Sequence of chain 1.D:
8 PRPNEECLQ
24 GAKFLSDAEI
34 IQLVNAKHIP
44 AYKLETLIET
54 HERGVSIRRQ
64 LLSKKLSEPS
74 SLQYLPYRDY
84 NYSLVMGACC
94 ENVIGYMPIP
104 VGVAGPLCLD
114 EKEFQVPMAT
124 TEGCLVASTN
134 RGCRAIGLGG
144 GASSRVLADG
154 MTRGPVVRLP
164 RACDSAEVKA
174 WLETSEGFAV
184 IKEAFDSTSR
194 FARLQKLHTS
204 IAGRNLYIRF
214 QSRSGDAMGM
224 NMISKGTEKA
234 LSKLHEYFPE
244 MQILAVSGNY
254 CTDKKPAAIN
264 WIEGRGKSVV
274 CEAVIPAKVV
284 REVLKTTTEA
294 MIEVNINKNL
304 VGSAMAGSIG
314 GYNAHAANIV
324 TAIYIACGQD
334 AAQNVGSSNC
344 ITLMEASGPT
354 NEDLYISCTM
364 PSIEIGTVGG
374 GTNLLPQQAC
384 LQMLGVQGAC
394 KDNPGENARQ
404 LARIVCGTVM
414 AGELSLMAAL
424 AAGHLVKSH

The small molecule below binds the protein below.
Small molecule (SMILES): CC(C)n1c(CC[C@@H](O)C[C@@H](O)CC(=O)O)c(-c2ccc(F)cc2)c2c1C(=O)N(c1ccccc1)CCC2

Binding-site contacts:
Ligand atom O34 contacts residue ASP256 of chain 1.D at 2.7 Å (salt-bridge).
Ligand atom C25 contacts residue LYS258 of chain 1.D at 3.5 Å.
Ligand atom O26 contacts residue SER250 of chain 1.D at 2.4 Å (h-bond).
Ligand atom C22 contacts residue ASP256 of chain 1.D at 3.4 Å.
Ligand atom C4 contacts residue LEU419 of chain 1.C at 3.6 Å (hydrophobic).
Ligand atom C24 contacts residue LYS258 of chain 1.D at 3.7 Å.
Ligand atom O33 contacts residue GLU125 of chain 1.C at 2.8 Å (salt-bridge).
Ligand atom O14 contacts residue SER131 of chain 1.C at 2.9 Å (h-bond).
Ligand atom C7 contacts residue ARG156 of chain 1.D at 3.6 Å.
Ligand atom C28 contacts residue SER131 of chain 1.C at 3.6 Å.
Ligand atom C25 contacts residue SER250 of chain 1.D at 3.1 Å.
Ligand atom C12 contacts residue GLY126 of chain 1.C at 3.2 Å.
Ligand atom C25 contacts residue ALA317 of chain 1.C at 3.7 Å (hydrophobic).
Ligand atom F1 contacts residue VAL249 of chain 1.D at 3.1 Å.
Ligand atom C18 contacts residue ARG156 of chain 1.D at 3.5 Å.
Ligand atom C5 contacts residue LEU419 of chain 1.C at 3.7 Å (hydrophobic).
Ligand atom O26 contacts residue LYS258 of chain 1.D at 3.2 Å (salt-bridge).
Ligand atom C7 contacts residue VAL249 of chain 1.D at 3.6 Å (hydrophobic).
Ligand atom O27 contacts residue LYS301 of chain 1.C at 2.6 Å (salt-bridge).
Ligand atom C12 contacts residue CYS127 of chain 1.C at 3.3 Å (hydrophobic).
Ligand atom C25 contacts residue LYS301 of chain 1.C at 3.3 Å.
Ligand atom O27 contacts residue SER250 of chain 1.D at 3.2 Å (h-bond).
Ligand atom O33 contacts residue LYS257 of chain 1.D at 2.7 Å (salt-bridge).
Ligand atom C23 contacts residue ASP256 of chain 1.D at 3.5 Å.
Ligand atom C29 contacts residue SER131 of chain 1.C at 3.7 Å.
Ligand atom C2 contacts residue LEU428 of chain 1.C at 3.7 Å (hydrophobic).
Ligand atom O26 contacts residue LYS301 of chain 1.C at 3.3 Å (salt-bridge).
Ligand atom C31 contacts residue ARG134 of chain 1.C at 3.4 Å.
Ligand atom C24 contacts residue ALA317 of chain 1.C at 3.2 Å (hydrophobic).
Ligand atom C1 contacts residue LEU419 of chain 1.C at 3.7 Å (hydrophobic).
Ligand atom O26 contacts residue ARG156 of chain 1.D at 3.3 Å (salt-bridge).
Ligand atom C12 contacts residue LEU128 of chain 1.C at 3.4 Å (hydrophobic).
Ligand atom O34 contacts residue ARG156 of chain 1.D at 2.9 Å (salt-bridge).
Ligand atom F1 contacts residue ARG156 of chain 1.D at 3.4 Å.
Ligand atom C11 contacts residue HIS318 of chain 1.C at 3.4 Å.
Ligand atom C16 contacts residue VAL429 of chain 1.C at 3.7 Å (hydrophobic).
Ligand atom F1 contacts residue SER227 of chain 1.D at 3.2 Å.
Ligand atom C2 contacts residue HIS427 of chain 1.C at 3.6 Å.
Ligand atom O26 contacts residue ASN252 of chain 1.D at 3.6 Å.
Ligand atom O33 contacts residue ASN321 of chain 1.C at 3.0 Å (h-bond).

Sequence of chain 1.C:
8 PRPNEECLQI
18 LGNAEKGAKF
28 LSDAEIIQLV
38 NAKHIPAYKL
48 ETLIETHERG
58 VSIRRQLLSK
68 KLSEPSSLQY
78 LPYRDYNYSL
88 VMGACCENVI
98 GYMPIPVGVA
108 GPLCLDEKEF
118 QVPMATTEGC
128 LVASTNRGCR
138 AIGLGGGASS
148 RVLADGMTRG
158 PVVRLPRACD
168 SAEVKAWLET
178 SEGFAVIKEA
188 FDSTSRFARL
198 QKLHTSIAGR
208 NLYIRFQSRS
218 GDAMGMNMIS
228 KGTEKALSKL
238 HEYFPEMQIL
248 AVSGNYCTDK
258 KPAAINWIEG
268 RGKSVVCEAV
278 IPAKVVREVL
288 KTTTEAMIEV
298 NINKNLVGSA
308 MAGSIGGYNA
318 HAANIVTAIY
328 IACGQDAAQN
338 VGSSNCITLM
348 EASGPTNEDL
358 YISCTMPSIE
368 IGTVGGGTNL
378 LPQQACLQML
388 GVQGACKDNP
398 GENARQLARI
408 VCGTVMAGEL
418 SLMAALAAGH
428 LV